Binding-site contacts:
Ligand atom O2D contacts residue ASP311 of chain 1.C at 2.9 Å (salt-bridge).
Ligand atom N6 contacts residue GLY35 of chain 1.C at 3.7 Å.
Ligand atom C2D contacts residue GLU83 of chain 1.C at 3.3 Å.
Ligand atom O4D contacts residue GLU83 of chain 1.C at 3.1 Å (salt-bridge).
Ligand atom O3A contacts residue GLY308 of chain 1.C at 3.7 Å.
Ligand atom C2 contacts residue GLY35 of chain 1.C at 3.8 Å.
Ligand atom C1D contacts residue ASN81 of chain 1.C at 3.9 Å.
Ligand atom O2D contacts residue PHE307 of chain 1.C at 4.0 Å.
Ligand atom C4' contacts residue GLY306 of chain 1.C at 3.7 Å.
Ligand atom C2D contacts residue ASP311 of chain 1.C at 3.5 Å.
Ligand atom N6 contacts residue VAL38 of chain 1.C at 3.3 Å.
Ligand atom O2A contacts residue THR44 of chain 1.C at 3.7 Å.
Ligand atom O1D contacts residue GLY310 of chain 1.C at 3.6 Å (h-bond).
Ligand atom O1B contacts residue PHE307 of chain 1.C at 3.1 Å.
Ligand atom N1 contacts residue GLY35 of chain 1.C at 3.4 Å (h-bond).
Ligand atom O4' contacts residue GLY35 of chain 1.C at 3.9 Å.
Ligand atom O1A contacts residue THR44 of chain 1.C at 3.9 Å.
Ligand atom O2B contacts residue ALA34 of chain 1.C at 2.8 Å (h-bond).
Ligand atom O4' contacts residue GLY306 of chain 1.C at 3.6 Å.
Ligand atom C2 contacts residue TYR376 of chain 1.C at 3.9 Å (hydrophobic).
Ligand atom C4 contacts residue GLY35 of chain 1.C at 3.9 Å.
Ligand atom C3D contacts residue HIS227 of chain 1.C at 3.4 Å.
Ligand atom C6 contacts residue TYR376 of chain 1.C at 3.8 Å (hydrophobic).
Ligand atom C3D contacts residue GLU83 of chain 1.C at 3.5 Å.
Ligand atom N6 contacts residue TYR376 of chain 1.C at 3.8 Å.
Ligand atom O3D contacts residue HIS227 of chain 1.C at 3.5 Å (h-bond).
Ligand atom O2A contacts residue ALA34 of chain 1.C at 3.3 Å.
Ligand atom C2D contacts residue HIS227 of chain 1.C at 3.8 Å.
Ligand atom O2B contacts residue GLY33 of chain 1.C at 3.8 Å.
Ligand atom O2B contacts residue GLY306 of chain 1.C at 3.9 Å.
Ligand atom C5 contacts residue GLY35 of chain 1.C at 3.6 Å.
Ligand atom C1D contacts residue GLU83 of chain 1.C at 3.0 Å.
Ligand atom N7 contacts residue VAL38 of chain 1.C at 3.9 Å.
Ligand atom O1B contacts residue GLY308 of chain 1.C at 3.5 Å (h-bond).
Ligand atom N1 contacts residue TYR376 of chain 1.C at 3.7 Å.
Ligand atom C6 contacts residue GLY35 of chain 1.C at 3.3 Å.
Ligand atom N1 contacts residue PHE377 of chain 1.C at 3.4 Å (h-bond).
Ligand atom O3D contacts residue THR167 of chain 1.C at 3.2 Å.
Ligand atom C6 contacts residue VAL38 of chain 1.C at 3.9 Å (hydrophobic).
Ligand atom C2 contacts residue PHE377 of chain 1.C at 3.8 Å (hydrophobic).

The small molecule below binds the protein below.
Small molecule (SMILES): Nc1ncnc2c1ncn2[C@@H]1O[C@H](COP(=O)(O)OP(=O)(O)OC[C@H]2O[C@H](O)[C@H](O)[C@@H]2O)[C@@H](O)[C@H]1O

Sequence of chain 1.C:
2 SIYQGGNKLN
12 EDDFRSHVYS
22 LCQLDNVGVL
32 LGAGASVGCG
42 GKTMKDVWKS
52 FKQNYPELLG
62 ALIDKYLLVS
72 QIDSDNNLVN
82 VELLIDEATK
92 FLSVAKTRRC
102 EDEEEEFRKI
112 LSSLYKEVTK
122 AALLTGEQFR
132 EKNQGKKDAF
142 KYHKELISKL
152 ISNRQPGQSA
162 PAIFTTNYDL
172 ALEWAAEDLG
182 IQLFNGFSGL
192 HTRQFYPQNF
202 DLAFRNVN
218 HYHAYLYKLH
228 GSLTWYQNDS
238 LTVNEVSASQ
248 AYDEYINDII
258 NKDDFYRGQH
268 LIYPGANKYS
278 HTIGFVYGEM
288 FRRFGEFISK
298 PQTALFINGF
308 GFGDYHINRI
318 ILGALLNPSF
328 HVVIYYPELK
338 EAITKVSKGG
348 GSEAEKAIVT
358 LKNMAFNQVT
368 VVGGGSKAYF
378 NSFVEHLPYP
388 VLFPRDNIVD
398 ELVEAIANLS